The small molecule below binds the protein below.
Small molecule (SMILES): CNc1ncnc2c1ncn2[C@@H]1O[C@H](CO)[C@@H](O[P](=O)(O)OC[C@H]2O[C@@H](n3ccc(N)nc3=O)[C@H](O)[C@@H]2O[P](=O)(O)OC[C@H]2O[C@@H](n3ccc(=O)[nH]c3=O)[C@H](O)[C@@H]2O[P](=O)(O)OC[C@H]2O[C@@H](n3cnc4c(N)ncnc43)[C@H](O)[C@@H]2O)[C@H]1O

Sequence of chain 1.C:
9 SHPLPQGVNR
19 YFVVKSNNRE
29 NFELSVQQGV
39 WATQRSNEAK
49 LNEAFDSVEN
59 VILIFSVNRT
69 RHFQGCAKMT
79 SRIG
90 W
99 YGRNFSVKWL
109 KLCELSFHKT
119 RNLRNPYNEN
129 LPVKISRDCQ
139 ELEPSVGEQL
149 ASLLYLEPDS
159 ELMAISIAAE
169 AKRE

Binding-site contacts:
Ligand atom C6 contacts residue TRP39 of chain 1.C at 3.5 Å (hydrophobic).
Ligand atom OP1 contacts residue ARG67 of chain 1.C at 3.0 Å (salt-bridge).
Ligand atom C2 contacts residue TYR99 of chain 1.C at 3.5 Å (hydrophobic).
Ligand atom O2 contacts residue ARG135 of chain 1.C at 3.5 Å.
Ligand atom N4 contacts residue ARG135 of chain 1.C at 3.3 Å (salt-bridge).
Ligand atom C5' contacts residue GLN42 of chain 1.C at 3.6 Å.
Ligand atom C2 contacts residue ASN25 of chain 1.C at 3.5 Å.
Ligand atom C4' contacts residue SER134 of chain 1.C at 3.6 Å.
Ligand atom N6 contacts residue TRP39 of chain 1.C at 3.3 Å.
Ligand atom C4 contacts residue TYR99 of chain 1.C at 3.4 Å (hydrophobic).
Ligand atom OP2 contacts residue ASP136 of chain 1.C at 2.9 Å (salt-bridge).
Ligand atom N3 contacts residue TYR99 of chain 1.C at 3.2 Å (h-bond).
Ligand atom O2' contacts residue LYS132 of chain 1.C at 3.4 Å (salt-bridge).
Ligand atom O3' contacts residue LYS23 of chain 1.C at 3.1 Å (salt-bridge).
Ligand atom O3' contacts residue ASN66 of chain 1.C at 3.5 Å (h-bond).
Ligand atom O2' contacts residue SER24 of chain 1.C at 3.4 Å.
Ligand atom OP1 contacts residue LYS23 of chain 1.C at 2.9 Å (salt-bridge).
Ligand atom CZ contacts residue ALA40 of chain 1.C at 3.2 Å (hydrophobic).
Ligand atom N3 contacts residue ARG135 of chain 1.C at 3.2 Å (salt-bridge).
Ligand atom O2' contacts residue ASN66 of chain 1.C at 3.0 Å (h-bond).
Ligand atom C2' contacts residue LYS23 of chain 1.C at 3.4 Å.
Ligand atom O2' contacts residue LYS23 of chain 1.C at 3.5 Å.
Ligand atom C4 contacts residue ARG135 of chain 1.C at 3.4 Å.
Ligand atom N9 contacts residue LYS23 of chain 1.C at 3.4 Å (salt-bridge).
Ligand atom N3 contacts residue ASN25 of chain 1.C at 2.9 Å (h-bond).
Ligand atom C2 contacts residue ASN29 of chain 1.C at 3.3 Å.
Ligand atom N6 contacts residue ALA40 of chain 1.C at 2.7 Å (h-bond).
Ligand atom C5 contacts residue TYR99 of chain 1.C at 3.3 Å (hydrophobic).
Ligand atom O5' contacts residue LYS23 of chain 1.C at 3.5 Å.
Ligand atom O2' contacts residue SER134 of chain 1.C at 3.3 Å (h-bond).
Ligand atom C8 contacts residue LYS23 of chain 1.C at 3.4 Å.
Ligand atom O3' contacts residue LYS132 of chain 1.C at 3.3 Å (salt-bridge).
Ligand atom O4' contacts residue SER134 of chain 1.C at 3.5 Å (h-bond).
Ligand atom O2' contacts residue LYS132 of chain 1.C at 3.0 Å (salt-bridge).
Ligand atom OP1 contacts residue ASN66 of chain 1.C at 3.5 Å.
Ligand atom OP2 contacts residue ARG67 of chain 1.C at 3.5 Å (salt-bridge).
Ligand atom C5' contacts residue LYS132 of chain 1.C at 3.4 Å.
Ligand atom C4' contacts residue LYS132 of chain 1.C at 3.4 Å.
Ligand atom C8 contacts residue ASP136 of chain 1.C at 3.5 Å.
Ligand atom N1 contacts residue ASN29 of chain 1.C at 3.1 Å (h-bond).